Sequence of chain 44.C:
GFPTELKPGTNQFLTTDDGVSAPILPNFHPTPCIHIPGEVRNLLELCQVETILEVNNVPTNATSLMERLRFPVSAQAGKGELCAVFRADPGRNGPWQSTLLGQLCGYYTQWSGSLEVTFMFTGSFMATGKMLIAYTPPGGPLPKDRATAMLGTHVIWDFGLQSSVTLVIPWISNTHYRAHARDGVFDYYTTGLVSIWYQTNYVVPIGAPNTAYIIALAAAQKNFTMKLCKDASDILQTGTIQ

The protein below binds the small molecule below.
Small molecule (SMILES): CCO/N=C/c1ccc(OCC[C@@H](C)CCN2CCN(c3ccnc(C(N)=O)c3)C2=O)cc1

Sequence of chain 43.C:
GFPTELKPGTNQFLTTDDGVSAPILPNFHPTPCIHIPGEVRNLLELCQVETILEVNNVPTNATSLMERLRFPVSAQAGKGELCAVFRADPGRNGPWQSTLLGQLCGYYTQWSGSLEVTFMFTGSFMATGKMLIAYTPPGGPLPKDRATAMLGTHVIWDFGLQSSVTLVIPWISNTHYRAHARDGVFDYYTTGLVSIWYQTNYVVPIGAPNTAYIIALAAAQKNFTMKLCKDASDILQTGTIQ

Sequence of chain 43.A:
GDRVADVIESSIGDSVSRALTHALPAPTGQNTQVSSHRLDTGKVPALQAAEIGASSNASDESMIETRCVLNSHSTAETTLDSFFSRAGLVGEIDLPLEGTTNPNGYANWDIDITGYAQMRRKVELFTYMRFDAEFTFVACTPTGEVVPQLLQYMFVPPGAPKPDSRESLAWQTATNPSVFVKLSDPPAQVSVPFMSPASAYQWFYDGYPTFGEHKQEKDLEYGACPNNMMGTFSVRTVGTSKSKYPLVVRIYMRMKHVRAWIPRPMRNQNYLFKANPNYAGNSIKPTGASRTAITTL

Binding-site contacts:
Ligand atom CAO contacts residue ILE111 of chain 43.A at 3.8 Å (hydrophobic).
Ligand atom CAT contacts residue TRP203 of chain 43.A at 3.6 Å (hydrophobic).
Ligand atom CAA contacts residue SER178 of chain 43.A at 3.5 Å.
Ligand atom CAT contacts residue ASN228 of chain 43.A at 3.5 Å.
Ligand atom CAL contacts residue PHE155 of chain 43.A at 3.6 Å (hydrophobic).
Ligand atom CBB contacts residue ILE111 of chain 43.A at 3.6 Å (hydrophobic).
Ligand atom CAY contacts residue ASP112 of chain 43.A at 3.8 Å.
Ligand atom CAA contacts residue VAL179 of chain 43.A at 3.2 Å (hydrophobic).
Ligand atom CAA contacts residue TYR153 of chain 43.A at 3.5 Å (hydrophobic).
Ligand atom CAY contacts residue THR114 of chain 43.A at 3.8 Å.
Ligand atom CAG contacts residue TRP203 of chain 43.A at 3.7 Å (hydrophobic).
Ligand atom OAD contacts residue LYS274 of chain 43.A at 3.0 Å (salt-bridge).
Ligand atom CAG contacts residue GLN202 of chain 43.A at 3.3 Å.
Ligand atom NAC contacts residue ASP112 of chain 43.A at 2.5 Å (salt-bridge).
Ligand atom CBC contacts residue TRP203 of chain 43.A at 3.6 Å (hydrophobic).
Ligand atom CAN contacts residue PRO177 of chain 43.A at 3.4 Å (hydrophobic).
Ligand atom NAC contacts residue THR114 of chain 43.A at 3.3 Å (h-bond).
Ligand atom CAI contacts residue PHE135 of chain 43.A at 3.7 Å (hydrophobic).
Ligand atom CAF contacts residue PHE137 of chain 43.A at 3.8 Å (hydrophobic).
Ligand atom CAN contacts residue PHE155 of chain 43.A at 3.8 Å (hydrophobic).
Ligand atom CAH contacts residue ASN228 of chain 43.A at 3.4 Å.
Ligand atom CBC contacts residue ASN228 of chain 43.A at 3.8 Å.
Ligand atom CAH contacts residue GLN202 of chain 43.A at 3.2 Å.
Ligand atom CAS contacts residue TYR201 of chain 43.A at 3.5 Å (hydrophobic).
Ligand atom OAX contacts residue ILE111 of chain 43.A at 3.5 Å.
Ligand atom OAE contacts residue ASP112 of chain 43.A at 3.6 Å.
Ligand atom CAL contacts residue ILE111 of chain 43.A at 3.7 Å (hydrophobic).
Ligand atom OAE contacts residue ILE113 of chain 43.A at 3.3 Å (h-bond).
Ligand atom CAS contacts residue TRP203 of chain 43.A at 3.8 Å (hydrophobic).
Ligand atom NBG contacts residue TRP203 of chain 43.A at 3.3 Å.
Ligand atom CAH contacts residue TRP203 of chain 43.A at 3.5 Å (hydrophobic).
Ligand atom CAK contacts residue PHE135 of chain 43.A at 3.6 Å (hydrophobic).
Ligand atom CAG contacts residue ASN228 of chain 43.A at 3.6 Å.
Ligand atom CAZ contacts residue TRP203 of chain 43.A at 3.5 Å (hydrophobic).
Ligand atom OAD contacts residue ALA275 of chain 43.A at 3.2 Å.
Ligand atom CAJ contacts residue PHE155 of chain 43.A at 3.7 Å (hydrophobic).
Ligand atom CAP contacts residue ILE111 of chain 43.A at 3.8 Å (hydrophobic).
Ligand atom OAX contacts residue MET195 of chain 43.A at 3.6 Å.
Ligand atom NAU contacts residue PHE155 of chain 43.A at 3.7 Å.
Ligand atom CAA contacts residue PRO177 of chain 43.A at 3.5 Å (hydrophobic).